Sequence of chain 1.B:
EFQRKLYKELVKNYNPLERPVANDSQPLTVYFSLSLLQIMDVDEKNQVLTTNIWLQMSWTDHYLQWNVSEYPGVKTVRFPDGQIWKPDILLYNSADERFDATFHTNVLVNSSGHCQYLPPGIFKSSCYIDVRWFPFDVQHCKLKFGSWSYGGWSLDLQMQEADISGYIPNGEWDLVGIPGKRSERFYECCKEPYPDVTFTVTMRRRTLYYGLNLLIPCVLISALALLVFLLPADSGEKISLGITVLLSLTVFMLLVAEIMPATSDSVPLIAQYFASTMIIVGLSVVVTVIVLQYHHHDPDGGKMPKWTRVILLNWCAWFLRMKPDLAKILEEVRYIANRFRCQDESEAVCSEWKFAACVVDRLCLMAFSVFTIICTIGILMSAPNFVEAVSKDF

The small molecule below binds the protein below.
Small molecule (SMILES): CC(=O)N[C@H]1[C@H](O[C@H]2[C@H](O)[C@@H](NC(C)=O)CO[C@@H]2CO)O[C@H](CO)[C@@H](O)[C@@H]1O

Binding-site contacts:
Ligand atom O6 contacts residue GLN26 of chain 1.B at 2.8 Å (h-bond).
Ligand atom C1 contacts residue SER25 of chain 1.B at 4.3 Å.
Ligand atom C1 contacts residue ASN23 of chain 1.B at 1.4 Å.
Ligand atom C5 contacts residue SER25 of chain 1.B at 4.0 Å.
Ligand atom C6 contacts residue GLN26 of chain 1.B at 2.9 Å.
Ligand atom C7 contacts residue ASN23 of chain 1.B at 3.5 Å.
Ligand atom C6 contacts residue SER25 of chain 1.B at 4.3 Å.
Ligand atom C1 contacts residue GLN26 of chain 1.B at 4.5 Å.
Ligand atom C5 contacts residue ASN23 of chain 1.B at 3.6 Å.
Ligand atom O5 contacts residue SER25 of chain 1.B at 4.0 Å.
Ligand atom C4 contacts residue ASN23 of chain 1.B at 4.2 Å.
Ligand atom C5 contacts residue GLN26 of chain 1.B at 3.8 Å.
Ligand atom O7 contacts residue ASN23 of chain 1.B at 3.6 Å.
Ligand atom C2 contacts residue ASN23 of chain 1.B at 2.5 Å.
Ligand atom O5 contacts residue ASN23 of chain 1.B at 2.3 Å (h-bond).
Ligand atom N2 contacts residue ASN23 of chain 1.B at 3.0 Å (h-bond).
Ligand atom C8 contacts residue GLN26 of chain 1.B at 4.4 Å.
Ligand atom O5 contacts residue GLN26 of chain 1.B at 3.5 Å (h-bond).
Ligand atom C3 contacts residue ASN23 of chain 1.B at 3.8 Å.